The small molecule below binds the protein below.
Small molecule (SMILES): CC(=O)N[C@H]1[C@@H](O[C@H]2[C@H](O)[C@@H](NC(C)=O)CO[C@@H]2CO)O[C@H](CO)[C@@H](O)[C@@H]1O

Sequence of chain 1.A:
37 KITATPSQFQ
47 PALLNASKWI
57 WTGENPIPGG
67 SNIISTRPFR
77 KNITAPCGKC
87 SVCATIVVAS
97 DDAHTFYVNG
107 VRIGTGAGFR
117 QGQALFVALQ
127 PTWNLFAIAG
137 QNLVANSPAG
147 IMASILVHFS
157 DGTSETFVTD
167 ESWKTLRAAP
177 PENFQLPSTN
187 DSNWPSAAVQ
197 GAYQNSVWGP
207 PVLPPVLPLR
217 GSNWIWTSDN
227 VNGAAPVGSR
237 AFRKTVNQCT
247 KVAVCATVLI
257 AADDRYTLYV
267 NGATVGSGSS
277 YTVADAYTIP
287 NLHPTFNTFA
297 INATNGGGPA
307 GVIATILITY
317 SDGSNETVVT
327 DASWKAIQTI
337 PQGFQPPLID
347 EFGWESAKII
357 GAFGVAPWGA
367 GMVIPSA

Binding-site contacts:
Ligand atom C8 contacts residue LEU131 of chain 1.A at 4.0 Å (hydrophobic).
Ligand atom C5 contacts residue TRP129 of chain 1.A at 4.0 Å (hydrophobic).
Ligand atom C1 contacts residue ASN78 of chain 1.A at 1.4 Å.
Ligand atom C8 contacts residue PRO183 of chain 1.A at 3.4 Å (hydrophobic).
Ligand atom N2 contacts residue TRP129 of chain 1.A at 3.7 Å.
Ligand atom C7 contacts residue ASN78 of chain 1.A at 3.3 Å.
Ligand atom C2 contacts residue ASN78 of chain 1.A at 2.5 Å.
Ligand atom C5 contacts residue ASN78 of chain 1.A at 3.6 Å.
Ligand atom C2 contacts residue TRP129 of chain 1.A at 4.2 Å (hydrophobic).
Ligand atom C8 contacts residue TRP129 of chain 1.A at 3.9 Å (hydrophobic).
Ligand atom C8 contacts residue ARG76 of chain 1.A at 4.2 Å.
Ligand atom C3 contacts residue ASN78 of chain 1.A at 3.8 Å.
Ligand atom C7 contacts residue PRO183 of chain 1.A at 4.4 Å (hydrophobic).
Ligand atom C8 contacts residue ASN78 of chain 1.A at 4.4 Å.
Ligand atom O3 contacts residue TRP129 of chain 1.A at 4.3 Å.
Ligand atom O5 contacts residue THR80 of chain 1.A at 3.9 Å.
Ligand atom C1 contacts residue TRP129 of chain 1.A at 4.0 Å (hydrophobic).
Ligand atom C4 contacts residue ASN78 of chain 1.A at 4.2 Å.
Ligand atom O5 contacts residue TRP129 of chain 1.A at 4.3 Å.
Ligand atom O6 contacts residue THR80 of chain 1.A at 4.0 Å.
Ligand atom O5 contacts residue ASN78 of chain 1.A at 2.4 Å (h-bond).
Ligand atom C6 contacts residue THR80 of chain 1.A at 3.7 Å.
Ligand atom O7 contacts residue ASN78 of chain 1.A at 3.1 Å (h-bond).
Ligand atom C3 contacts residue TRP129 of chain 1.A at 3.8 Å (hydrophobic).
Ligand atom O4 contacts residue TRP129 of chain 1.A at 4.2 Å.
Ligand atom O7 contacts residue TRP129 of chain 1.A at 3.9 Å.
Ligand atom C5 contacts residue THR80 of chain 1.A at 4.2 Å.
Ligand atom C4 contacts residue TRP129 of chain 1.A at 4.3 Å (hydrophobic).
Ligand atom N2 contacts residue ASN78 of chain 1.A at 2.9 Å (h-bond).
Ligand atom O7 contacts residue THR128 of chain 1.A at 3.9 Å.
Ligand atom C7 contacts residue TRP129 of chain 1.A at 4.3 Å (hydrophobic).